Sequence of chain 1.C:
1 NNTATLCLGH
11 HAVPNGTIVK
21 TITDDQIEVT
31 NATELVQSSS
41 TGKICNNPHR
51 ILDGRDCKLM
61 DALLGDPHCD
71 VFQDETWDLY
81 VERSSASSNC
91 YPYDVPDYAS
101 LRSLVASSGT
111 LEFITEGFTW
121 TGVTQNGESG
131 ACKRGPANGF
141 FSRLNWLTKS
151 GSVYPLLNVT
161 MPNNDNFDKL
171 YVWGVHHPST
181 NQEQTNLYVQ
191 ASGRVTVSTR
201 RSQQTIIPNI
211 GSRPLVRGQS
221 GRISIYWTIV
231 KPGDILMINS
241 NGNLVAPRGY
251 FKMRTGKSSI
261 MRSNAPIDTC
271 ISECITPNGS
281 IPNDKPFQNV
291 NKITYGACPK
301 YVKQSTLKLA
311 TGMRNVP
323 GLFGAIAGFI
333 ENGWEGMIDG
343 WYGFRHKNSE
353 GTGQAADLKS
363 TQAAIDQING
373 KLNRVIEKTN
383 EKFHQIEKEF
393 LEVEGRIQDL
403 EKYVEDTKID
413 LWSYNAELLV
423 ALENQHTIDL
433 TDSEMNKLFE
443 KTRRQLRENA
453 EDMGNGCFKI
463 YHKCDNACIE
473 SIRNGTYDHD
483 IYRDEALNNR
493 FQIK

The small molecule below binds the protein below.
Small molecule (SMILES): CC(=O)N[C@H]1[C@H](O[C@H]2[C@H](O)[C@@H](NC(C)=O)CO[C@@H]2CO)O[C@H](CO)[C@@H](O)[C@@H]1O

Binding-site contacts:
Ligand atom C1 contacts residue ASN31 of chain 1.C at 1.4 Å.
Ligand atom C6 contacts residue THR33 of chain 1.C at 3.9 Å.
Ligand atom C5 contacts residue ASN31 of chain 1.C at 3.6 Å.
Ligand atom C1 contacts residue THR311 of chain 1.C at 3.6 Å.
Ligand atom C3 contacts residue ASN31 of chain 1.C at 3.7 Å.
Ligand atom O5 contacts residue ALA32 of chain 1.C at 4.5 Å.
Ligand atom C8 contacts residue ASN31 of chain 1.C at 4.5 Å.
Ligand atom O6 contacts residue LEU374 of chain 1.C at 3.2 Å.
Ligand atom C8 contacts residue THR33 of chain 1.C at 3.5 Å.
Ligand atom C7 contacts residue ASN31 of chain 1.C at 3.4 Å.
Ligand atom C6 contacts residue THR311 of chain 1.C at 4.0 Å.
Ligand atom O6 contacts residue THR311 of chain 1.C at 4.0 Å.
Ligand atom C4 contacts residue ASN31 of chain 1.C at 4.1 Å.
Ligand atom N2 contacts residue ASN31 of chain 1.C at 2.8 Å (h-bond).
Ligand atom C2 contacts residue ASN31 of chain 1.C at 2.3 Å.
Ligand atom O5 contacts residue THR311 of chain 1.C at 2.9 Å (h-bond).
Ligand atom O7 contacts residue ASN31 of chain 1.C at 3.6 Å.
Ligand atom C6 contacts residue LEU374 of chain 1.C at 4.3 Å (hydrophobic).
Ligand atom C5 contacts residue THR311 of chain 1.C at 4.1 Å.
Ligand atom O5 contacts residue ASN31 of chain 1.C at 2.4 Å (h-bond).